Binding-site contacts:
Ligand atom O33 contacts residue CYS147 of chain 1.A at 2.2 Å.
Ligand atom O01 contacts residue MET167 of chain 1.A at 3.5 Å.
Ligand atom O01 contacts residue GLU168 of chain 1.A at 3.2 Å (salt-bridge).
Ligand atom N22 contacts residue LEU143 of chain 1.A at 3.6 Å.
Ligand atom C23 contacts residue GLU168 of chain 1.A at 3.5 Å.
Ligand atom C19 contacts residue CYS147 of chain 1.A at 3.6 Å (hydrophobic).
Ligand atom O31 contacts residue GLY145 of chain 1.A at 3.6 Å.
Ligand atom C38 contacts residue GLN191 of chain 1.A at 3.6 Å.
Ligand atom C24 contacts residue LEU143 of chain 1.A at 3.7 Å (hydrophobic).
Ligand atom C07 contacts residue GLU168 of chain 1.A at 3.5 Å.
Ligand atom N22 contacts residue GLU168 of chain 1.A at 2.8 Å (salt-bridge).
Ligand atom O32 contacts residue CYS144 of chain 1.A at 3.0 Å (h-bond).
Ligand atom N22 contacts residue PHE142 of chain 1.A at 3.5 Å (h-bond).
Ligand atom O28 contacts residue GLY145 of chain 1.A at 3.0 Å (h-bond).
Ligand atom C19 contacts residue HIS165 of chain 1.A at 3.5 Å.
Ligand atom O12 contacts residue VAL192 of chain 1.A at 3.7 Å.
Ligand atom P29 contacts residue GLY145 of chain 1.A at 3.6 Å.
Ligand atom N04 contacts residue GLU168 of chain 1.A at 2.9 Å (salt-bridge).
Ligand atom O25 contacts residue PHE142 of chain 1.A at 3.3 Å.
Ligand atom C05 contacts residue GLN191 of chain 1.A at 3.4 Å.
Ligand atom C15 contacts residue GLN166 of chain 1.A at 3.6 Å.
Ligand atom C38 contacts residue LEU48 of chain 1.A at 3.6 Å (hydrophobic).
Ligand atom C13 contacts residue GLN191 of chain 1.A at 2.6 Å.
Ligand atom C18 contacts residue CYS147 of chain 1.A at 3.0 Å (hydrophobic).
Ligand atom C26 contacts residue CYS147 of chain 1.A at 2.2 Å (hydrophobic).
Ligand atom C36 contacts residue GLN191 of chain 1.A at 3.6 Å.
Ligand atom N14 contacts residue GLN191 of chain 1.A at 3.2 Å (h-bond).
Ligand atom C13 contacts residue VAL192 of chain 1.A at 3.0 Å (hydrophobic).
Ligand atom O33 contacts residue SER146 of chain 1.A at 3.4 Å.
Ligand atom O25 contacts residue HIS165 of chain 1.A at 2.2 Å (h-bond).
Ligand atom C10 contacts residue HIS193 of chain 1.A at 3.8 Å.
Ligand atom O25 contacts residue SER146 of chain 1.A at 3.7 Å.
Ligand atom N17 contacts residue CYS147 of chain 1.A at 3.2 Å (h-bond).
Ligand atom O25 contacts residue HIS174 of chain 1.A at 3.5 Å.
Ligand atom C21 contacts residue HIS165 of chain 1.A at 3.2 Å.
Ligand atom O12 contacts residue GLN191 of chain 1.A at 3.7 Å.
Ligand atom C21 contacts residue GLU168 of chain 1.A at 3.8 Å.
Ligand atom N17 contacts residue GLN166 of chain 1.A at 3.0 Å (h-bond).
Ligand atom C08 contacts residue GLU168 of chain 1.A at 3.5 Å.
Ligand atom C27 contacts residue CYS147 of chain 1.A at 3.4 Å (hydrophobic).

Sequence of chain 1.A:
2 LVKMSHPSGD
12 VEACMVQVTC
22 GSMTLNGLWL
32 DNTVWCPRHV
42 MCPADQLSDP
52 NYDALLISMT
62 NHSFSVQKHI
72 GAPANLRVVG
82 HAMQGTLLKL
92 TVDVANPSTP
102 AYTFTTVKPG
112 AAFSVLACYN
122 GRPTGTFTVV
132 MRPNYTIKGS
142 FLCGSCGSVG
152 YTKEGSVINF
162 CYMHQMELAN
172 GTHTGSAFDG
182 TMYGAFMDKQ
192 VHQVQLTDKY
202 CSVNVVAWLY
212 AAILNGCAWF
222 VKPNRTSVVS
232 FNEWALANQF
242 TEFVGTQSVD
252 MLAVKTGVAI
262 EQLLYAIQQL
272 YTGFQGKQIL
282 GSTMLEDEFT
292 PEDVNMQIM

The protein below binds the small molecule below.
Small molecule (SMILES): COc1cccc2[nH]c(C(=O)N[C@@H](CC(C)C)C(=O)N[C@@H](C[C@@H]3CCNC3=O)C(=O)COP(=O)(O)O)cc12